Sequence of chain 1.B:
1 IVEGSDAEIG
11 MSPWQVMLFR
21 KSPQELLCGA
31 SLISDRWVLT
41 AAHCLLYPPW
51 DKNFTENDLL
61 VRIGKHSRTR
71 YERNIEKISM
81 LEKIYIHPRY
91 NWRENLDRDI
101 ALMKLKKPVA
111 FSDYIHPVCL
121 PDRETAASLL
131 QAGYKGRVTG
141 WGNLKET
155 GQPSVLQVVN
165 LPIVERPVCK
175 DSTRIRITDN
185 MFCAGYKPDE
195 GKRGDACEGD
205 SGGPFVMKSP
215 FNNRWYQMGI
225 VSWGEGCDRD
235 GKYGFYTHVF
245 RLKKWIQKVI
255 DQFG

A protein and the small-molecule ligand that binds it are described below.
Small molecule (SMILES): CC[C@H](C)[C@H](NC(=O)[C@H](CCC(=O)O)NC(=O)[C@H](CCC(=O)O)NC(=O)[C@H](Cc1ccccc1)NC(=O)[C@@H](N)CC(=O)O)C(=O)N1CCC[C@H]1C(=O)NCC(=O)N[C@@H](CCC(=O)O)C(=O)N[C@H](C=O)Cc1ccc(OP(=O)(O)O)cc1

Binding-site contacts:
Ligand atom CG contacts residue PHE19 of chain 1.B at 3.9 Å (hydrophobic).
Ligand atom O1P contacts residue TYR71 of chain 1.B at 2.7 Å (h-bond).
Ligand atom OD1 contacts residue THR69 of chain 1.B at 3.6 Å.
Ligand atom OD1 contacts residue ARG68 of chain 1.B at 3.4 Å (salt-bridge).
Ligand atom O contacts residue THR69 of chain 1.B at 3.3 Å.
Ligand atom O contacts residue MET80 of chain 1.B at 3.5 Å.
Ligand atom CD1 contacts residue LEU60 of chain 1.B at 3.5 Å (hydrophobic).
Ligand atom CD2 contacts residue PHE19 of chain 1.B at 3.5 Å (hydrophobic).
Ligand atom O1P contacts residue ILE78 of chain 1.B at 3.8 Å.
Ligand atom CG contacts residue TYR71 of chain 1.B at 3.7 Å (hydrophobic).
Ligand atom O contacts residue GLN24 of chain 1.B at 3.8 Å.
Ligand atom CB contacts residue THR69 of chain 1.B at 3.6 Å.
Ligand atom OE1 contacts residue ARG70 of chain 1.B at 3.6 Å.
Ligand atom P contacts residue TYR71 of chain 1.B at 3.7 Å.
Ligand atom CE1 contacts residue ILE78 of chain 1.B at 3.7 Å (hydrophobic).
Ligand atom P contacts residue ILE78 of chain 1.B at 3.9 Å.
Ligand atom O2P contacts residue LYS77 of chain 1.B at 3.6 Å.
Ligand atom CD1 contacts residue ILE78 of chain 1.B at 3.8 Å (hydrophobic).
Ligand atom OE1 contacts residue TYR71 of chain 1.B at 2.7 Å (h-bond).
Ligand atom CE1 contacts residue LEU26 of chain 1.B at 3.8 Å (hydrophobic).
Ligand atom CD contacts residue TYR71 of chain 1.B at 3.6 Å (hydrophobic).
Ligand atom CA contacts residue THR69 of chain 1.B at 3.8 Å.
Ligand atom CG2 contacts residue ARG62 of chain 1.B at 3.6 Å.
Ligand atom CG1 contacts residue GLN24 of chain 1.B at 3.9 Å.
Ligand atom CD contacts residue TYR71 of chain 1.B at 3.5 Å (hydrophobic).
Ligand atom OD2 contacts residue ARG68 of chain 1.B at 2.9 Å (salt-bridge).
Ligand atom O3P contacts residue ILE78 of chain 1.B at 2.8 Å (h-bond).
Ligand atom CG contacts residue ARG68 of chain 1.B at 3.6 Å.
Ligand atom CZ contacts residue LEU26 of chain 1.B at 3.7 Å (hydrophobic).
Ligand atom O3P contacts residue LYS77 of chain 1.B at 3.3 Å.
Ligand atom CD1 contacts residue GLN24 of chain 1.B at 3.8 Å.
Ligand atom OE1 contacts residue GLN24 of chain 1.B at 3.7 Å.
Ligand atom CE2 contacts residue ARG68 of chain 1.B at 3.3 Å.
Ligand atom CD2 contacts residue THR69 of chain 1.B at 3.7 Å.
Ligand atom N contacts residue THR69 of chain 1.B at 3.0 Å (h-bond).
Ligand atom CG contacts residue THR69 of chain 1.B at 3.8 Å.
Ligand atom O1P contacts residue GLU76 of chain 1.B at 3.6 Å (salt-bridge).
Ligand atom CB contacts residue TYR71 of chain 1.B at 3.9 Å (hydrophobic).
Ligand atom CD2 contacts residue ARG68 of chain 1.B at 3.8 Å.
Ligand atom CA contacts residue THR69 of chain 1.B at 3.9 Å.